Sequence of chain 1.C:
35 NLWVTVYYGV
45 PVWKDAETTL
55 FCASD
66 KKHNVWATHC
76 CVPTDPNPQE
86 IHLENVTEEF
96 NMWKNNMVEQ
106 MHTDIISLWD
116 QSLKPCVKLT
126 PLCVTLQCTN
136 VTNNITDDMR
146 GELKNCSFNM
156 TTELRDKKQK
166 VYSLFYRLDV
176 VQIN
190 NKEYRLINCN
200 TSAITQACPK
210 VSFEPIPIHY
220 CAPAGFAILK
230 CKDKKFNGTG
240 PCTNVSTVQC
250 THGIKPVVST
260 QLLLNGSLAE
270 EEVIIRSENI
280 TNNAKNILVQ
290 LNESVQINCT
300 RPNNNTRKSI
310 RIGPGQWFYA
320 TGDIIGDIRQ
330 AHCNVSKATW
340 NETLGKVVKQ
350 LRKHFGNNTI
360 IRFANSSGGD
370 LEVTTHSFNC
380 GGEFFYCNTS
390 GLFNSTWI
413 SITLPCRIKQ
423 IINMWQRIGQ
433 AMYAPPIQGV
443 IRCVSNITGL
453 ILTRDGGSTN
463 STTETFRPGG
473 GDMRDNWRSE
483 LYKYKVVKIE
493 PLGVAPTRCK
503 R

The protein below binds the small molecule below.
Small molecule (SMILES): CC(=O)N[C@@H]1[C@@H](O)[C@H](O)[C@@H](CO)O[C@H]1O

Binding-site contacts:
Ligand atom C8 contacts residue SER152 of chain 1.C at 3.8 Å.
Ligand atom O5 contacts residue ASN154 of chain 1.C at 2.4 Å (h-bond).
Ligand atom C8 contacts residue ASN154 of chain 1.C at 3.7 Å.
Ligand atom C1 contacts residue ASN154 of chain 1.C at 1.5 Å.
Ligand atom C8 contacts residue GLN132 of chain 1.C at 3.7 Å.
Ligand atom O7 contacts residue ASN154 of chain 1.C at 3.3 Å (h-bond).
Ligand atom N2 contacts residue ASN154 of chain 1.C at 3.1 Å (h-bond).
Ligand atom C7 contacts residue GLN132 of chain 1.C at 4.5 Å.
Ligand atom C7 contacts residue ASN154 of chain 1.C at 3.2 Å.
Ligand atom C7 contacts residue PHE153 of chain 1.C at 4.5 Å (hydrophobic).
Ligand atom C8 contacts residue PHE153 of chain 1.C at 3.6 Å (hydrophobic).
Ligand atom C4 contacts residue ASN154 of chain 1.C at 4.3 Å.
Ligand atom C5 contacts residue ASN154 of chain 1.C at 3.8 Å.
Ligand atom C2 contacts residue ASN154 of chain 1.C at 2.5 Å.
Ligand atom C3 contacts residue ASN154 of chain 1.C at 3.9 Å.